Binding-site contacts:
Ligand atom O3G contacts residue GLY60 of chain 2.A at 2.6 Å (h-bond).
Ligand atom O1A contacts residue SER17 of chain 2.A at 3.3 Å (h-bond).
Ligand atom O1B contacts residue GLY15 of chain 2.A at 3.1 Å (h-bond).
Ligand atom N7 contacts residue ASN116 of chain 2.A at 3.1 Å (h-bond).
Ligand atom O6 contacts residue LYS117 of chain 2.A at 3.4 Å.
Ligand atom N9 contacts residue LYS117 of chain 2.A at 3.6 Å.
Ligand atom N1 contacts residue ASP119 of chain 2.A at 2.7 Å (salt-bridge).
Ligand atom O2B contacts residue SER17 of chain 2.A at 2.8 Å (h-bond).
Ligand atom N2 contacts residue ASP119 of chain 2.A at 3.0 Å (salt-bridge).
Ligand atom O2' contacts residue VAL29 of chain 2.A at 2.8 Å (h-bond).
Ligand atom N3B contacts residue GLY13 of chain 2.A at 3.1 Å (h-bond).
Ligand atom O1B contacts residue LYS16 of chain 2.A at 2.8 Å (salt-bridge).
Ligand atom O1G contacts residue GLN61 of chain 2.A at 3.0 Å (h-bond).
Ligand atom PB contacts residue MG1 of chain 2.D at 3.3 Å.
Ligand atom C6 contacts residue ASP119 of chain 2.A at 3.4 Å.
Ligand atom O2G contacts residue MG1 of chain 2.D at 2.1 Å.
Ligand atom O4' contacts residue LYS117 of chain 2.A at 3.4 Å (salt-bridge).
Ligand atom O6 contacts residue LYS147 of chain 2.A at 3.5 Å (salt-bridge).
Ligand atom O3A contacts residue GLY15 of chain 2.A at 3.3 Å (h-bond).
Ligand atom O2G contacts residue THR35 of chain 2.A at 2.8 Å (h-bond).
Ligand atom O6 contacts residue ASP119 of chain 2.A at 3.3 Å (salt-bridge).
Ligand atom O2' contacts residue PHE28 of chain 2.A at 3.4 Å.
Ligand atom O2' contacts residue ASP30 of chain 2.A at 3.3 Å (salt-bridge).
Ligand atom N7 contacts residue ALA18 of chain 2.A at 3.5 Å.
Ligand atom O6 contacts residue ALA146 of chain 2.A at 2.9 Å (h-bond).
Ligand atom N3B contacts residue MG1 of chain 2.D at 3.5 Å.
Ligand atom O3G contacts residue LYS16 of chain 2.A at 2.8 Å (salt-bridge).
Ligand atom O6 contacts residue SER145 of chain 2.A at 3.4 Å.
Ligand atom C6 contacts residue LYS117 of chain 2.A at 3.5 Å.
Ligand atom C5 contacts residue LYS117 of chain 2.A at 3.5 Å.
Ligand atom O1A contacts residue GLY15 of chain 2.A at 3.3 Å.
Ligand atom O2B contacts residue MG1 of chain 2.D at 2.1 Å.
Ligand atom PG contacts residue MG1 of chain 2.D at 3.2 Å.
Ligand atom O3' contacts residue ASP30 of chain 2.A at 3.4 Å (salt-bridge).
Ligand atom C8 contacts residue ALA18 of chain 2.A at 3.4 Å (hydrophobic).
Ligand atom O1G contacts residue TYR32 of chain 2.A at 3.0 Å (h-bond).
Ligand atom O1B contacts residue VAL14 of chain 2.A at 3.4 Å (h-bond).
Ligand atom N2 contacts residue LEU120 of chain 2.A at 3.5 Å.
Ligand atom O1B contacts residue GLY13 of chain 2.A at 3.4 Å (h-bond).
Ligand atom O1A contacts residue ALA18 of chain 2.A at 2.8 Å (h-bond).

Sequence of chain 2.A:
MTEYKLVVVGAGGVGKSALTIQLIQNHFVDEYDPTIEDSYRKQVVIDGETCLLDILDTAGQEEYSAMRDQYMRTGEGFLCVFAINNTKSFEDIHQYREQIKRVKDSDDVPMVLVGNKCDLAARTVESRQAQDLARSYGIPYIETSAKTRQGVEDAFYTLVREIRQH

A small-molecule ligand and the protein it binds are described below.
Small molecule (SMILES): Nc1nc2c(ncn2[C@@H]2O[C@H](CO[P](=O)(O)O[P](=O)(O)NP(=O)(O)O)[C@@H](O)[C@H]2O)c(=O)[nH]1